A protein and the small-molecule ligand that binds it are described below.
Small molecule (SMILES): O=C(N[C@@H](Cn1ccnc1)c1ccc(-c2ccc(F)cc2)cc1F)c1ccc(-c2nnc(-c3ccccc3)o2)cc1

Binding-site contacts:
Ligand atom NBA contacts residue VFV1 of chain 1.Q at 3.6 Å.
Ligand atom OAA contacts residue PHE177 of chain 1.C at 3.7 Å.
Ligand atom CBC contacts residue VFV1 of chain 1.Q at 3.5 Å.
Ligand atom OBB contacts residue LEU77 of chain 1.C at 3.6 Å.
Ligand atom CAV contacts residue GLY250 of chain 1.C at 3.6 Å.
Ligand atom CAH contacts residue VFV1 of chain 1.Q at 3.6 Å.
Ligand atom CAP contacts residue TYR74 of chain 1.C at 3.7 Å (hydrophobic).
Ligand atom CAE contacts residue TRP182 of chain 1.C at 3.0 Å (hydrophobic).
Ligand atom FAB contacts residue LEU102 of chain 1.C at 3.3 Å.
Ligand atom FAC contacts residue ALA254 of chain 1.C at 3.2 Å.
Ligand atom CBL contacts residue LEU77 of chain 1.C at 3.6 Å (hydrophobic).
Ligand atom CAM contacts residue VFV1 of chain 1.Q at 3.6 Å.
Ligand atom CAJ contacts residue LEU251 of chain 1.C at 3.5 Å (hydrophobic).
Ligand atom OBB contacts residue VFV1 of chain 1.Q at 3.7 Å.
Ligand atom FAC contacts residue LEU253 of chain 1.C at 3.8 Å.
Ligand atom NAY contacts residue VFV1 of chain 1.Q at 3.5 Å.
Ligand atom CAO contacts residue PHE95 of chain 1.C at 3.6 Å (hydrophobic).
Ligand atom CBI contacts residue VFV1 of chain 1.Q at 3.5 Å.
Ligand atom FAB contacts residue MET247 of chain 1.C at 3.5 Å.
Ligand atom CAQ contacts residue PHE177 of chain 1.C at 3.5 Å (hydrophobic).
Ligand atom NAX contacts residue HEM1 of chain 1.O at 2.0 Å.
Ligand atom CAL contacts residue VFV1 of chain 1.Q at 3.4 Å.
Ligand atom CAU contacts residue HEM1 of chain 1.O at 2.8 Å.
Ligand atom CAN contacts residue GLY250 of chain 1.C at 3.1 Å.
Ligand atom CAJ contacts residue GLY250 of chain 1.C at 3.2 Å.
Ligand atom CAT contacts residue ALA254 of chain 1.C at 3.5 Å (hydrophobic).
Ligand atom NAZ contacts residue VFV1 of chain 1.Q at 3.6 Å.
Ligand atom CAK contacts residue PHE95 of chain 1.C at 3.5 Å (hydrophobic).
Ligand atom CAD contacts residue TRP182 of chain 1.C at 3.6 Å (hydrophobic).
Ligand atom CBF contacts residue VFV1 of chain 1.Q at 3.5 Å.
Ligand atom OAA contacts residue VFV1 of chain 1.Q at 3.7 Å.
Ligand atom CAG contacts residue ALA254 of chain 1.C at 3.2 Å (hydrophobic).
Ligand atom CBM contacts residue VFV1 of chain 1.Q at 3.7 Å.
Ligand atom CBE contacts residue PHE82 of chain 1.C at 3.5 Å (hydrophobic).
Ligand atom CAG contacts residue HEM1 of chain 1.O at 3.0 Å.
Ligand atom CAH contacts residue TRP182 of chain 1.C at 2.9 Å (hydrophobic).
Ligand atom NAZ contacts residue TYR74 of chain 1.C at 3.6 Å.
Ligand atom CAP contacts residue VFV1 of chain 1.Q at 3.3 Å.
Ligand atom CAM contacts residue PHE177 of chain 1.C at 3.6 Å (hydrophobic).
Ligand atom CAV contacts residue PHE82 of chain 1.C at 3.5 Å (hydrophobic).

Sequence of chain 1.C:
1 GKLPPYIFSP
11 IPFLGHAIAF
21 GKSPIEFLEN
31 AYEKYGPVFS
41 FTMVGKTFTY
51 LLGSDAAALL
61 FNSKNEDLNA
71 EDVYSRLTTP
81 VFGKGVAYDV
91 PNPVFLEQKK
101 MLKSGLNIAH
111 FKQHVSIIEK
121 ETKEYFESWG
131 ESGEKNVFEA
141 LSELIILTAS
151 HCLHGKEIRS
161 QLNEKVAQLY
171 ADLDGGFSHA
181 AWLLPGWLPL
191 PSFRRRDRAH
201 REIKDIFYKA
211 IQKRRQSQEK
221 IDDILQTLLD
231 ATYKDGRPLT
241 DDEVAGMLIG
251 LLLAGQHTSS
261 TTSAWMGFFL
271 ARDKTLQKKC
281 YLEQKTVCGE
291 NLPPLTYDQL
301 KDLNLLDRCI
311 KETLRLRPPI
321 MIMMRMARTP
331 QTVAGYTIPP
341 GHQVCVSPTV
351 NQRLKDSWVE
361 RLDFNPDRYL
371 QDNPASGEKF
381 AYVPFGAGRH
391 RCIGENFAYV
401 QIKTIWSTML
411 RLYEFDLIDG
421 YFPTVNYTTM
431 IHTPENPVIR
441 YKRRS